Binding-site contacts:
Ligand atom C12 contacts residue GLY93 of chain 1.A at 3.3 Å.
Ligand atom O4 contacts residue ARG420 of chain 1.A at 3.5 Å (salt-bridge).
Ligand atom C3 contacts residue ZN1 of chain 1.E at 3.2 Å.
Ligand atom N1 contacts residue GLY298 of chain 1.A at 2.9 Å (h-bond).
Ligand atom O3 contacts residue ZN1 of chain 1.E at 2.8 Å.
Ligand atom N2 contacts residue GLU363 of chain 1.A at 2.9 Å (salt-bridge).
Ligand atom C3 contacts residue GLY298 of chain 1.A at 3.6 Å.
Ligand atom N2 contacts residue GLY93 of chain 1.A at 2.7 Å (h-bond).
Ligand atom C2 contacts residue ZN1 of chain 1.E at 2.9 Å.
Ligand atom C12 contacts residue TYR435 of chain 1.A at 3.4 Å (hydrophobic).
Ligand atom C1 contacts residue TYR435 of chain 1.A at 3.5 Å (hydrophobic).
Ligand atom C8 contacts residue ASN94 of chain 1.A at 3.1 Å.
Ligand atom C11 contacts residue ARG420 of chain 1.A at 3.3 Å.
Ligand atom N2 contacts residue GLU300 of chain 1.A at 2.6 Å (salt-bridge).
Ligand atom O2 contacts residue HIS333 of chain 1.A at 2.9 Å (h-bond).
Ligand atom O2 contacts residue HIS329 of chain 1.A at 3.2 Å (h-bond).
Ligand atom O2 contacts residue GLU363 of chain 1.A at 3.5 Å (salt-bridge).
Ligand atom C6 contacts residue GLY298 of chain 1.A at 3.3 Å.
Ligand atom C1 contacts residue GLU300 of chain 1.A at 3.5 Å.
Ligand atom C2 contacts residue GLU330 of chain 1.A at 3.3 Å.
Ligand atom C2 contacts residue GLY298 of chain 1.A at 3.2 Å.
Ligand atom C1 contacts residue GLY93 of chain 1.A at 3.6 Å.
Ligand atom O3 contacts residue TYR435 of chain 1.A at 2.8 Å (h-bond).
Ligand atom N1 contacts residue GLU330 of chain 1.A at 3.1 Å (salt-bridge).
Ligand atom C3 contacts residue GLU330 of chain 1.A at 3.2 Å.
Ligand atom O3 contacts residue HIS329 of chain 1.A at 3.3 Å (h-bond).
Ligand atom O2 contacts residue GLU300 of chain 1.A at 3.0 Å (salt-bridge).
Ligand atom C9 contacts residue ASN94 of chain 1.A at 3.2 Å.
Ligand atom C1 contacts residue GLU363 of chain 1.A at 3.4 Å.
Ligand atom C3 contacts residue TYR435 of chain 1.A at 3.5 Å (hydrophobic).
Ligand atom C5 contacts residue ARG420 of chain 1.A at 3.4 Å.
Ligand atom C7 contacts residue GLY93 of chain 1.A at 3.2 Å.
Ligand atom C10 contacts residue ASN94 of chain 1.A at 3.3 Å.
Ligand atom O2 contacts residue GLU330 of chain 1.A at 2.7 Å (salt-bridge).
Ligand atom O2 contacts residue ZN1 of chain 1.E at 1.8 Å.
Ligand atom C12 contacts residue ARG420 of chain 1.A at 3.3 Å.
Ligand atom C2 contacts residue GLU300 of chain 1.A at 3.3 Å.
Ligand atom C6 contacts residue GLY93 of chain 1.A at 3.5 Å.
Ligand atom O1 contacts residue ARG420 of chain 1.A at 2.5 Å (salt-bridge).
Ligand atom C11 contacts residue ASN94 of chain 1.A at 3.5 Å.

The protein below binds the small molecule below.
Small molecule (SMILES): CC(C)C[C@H](NC(=O)[C@@H](O)[C@H](N)Cc1ccccc1)C(=O)O

Sequence of chain 1.A:
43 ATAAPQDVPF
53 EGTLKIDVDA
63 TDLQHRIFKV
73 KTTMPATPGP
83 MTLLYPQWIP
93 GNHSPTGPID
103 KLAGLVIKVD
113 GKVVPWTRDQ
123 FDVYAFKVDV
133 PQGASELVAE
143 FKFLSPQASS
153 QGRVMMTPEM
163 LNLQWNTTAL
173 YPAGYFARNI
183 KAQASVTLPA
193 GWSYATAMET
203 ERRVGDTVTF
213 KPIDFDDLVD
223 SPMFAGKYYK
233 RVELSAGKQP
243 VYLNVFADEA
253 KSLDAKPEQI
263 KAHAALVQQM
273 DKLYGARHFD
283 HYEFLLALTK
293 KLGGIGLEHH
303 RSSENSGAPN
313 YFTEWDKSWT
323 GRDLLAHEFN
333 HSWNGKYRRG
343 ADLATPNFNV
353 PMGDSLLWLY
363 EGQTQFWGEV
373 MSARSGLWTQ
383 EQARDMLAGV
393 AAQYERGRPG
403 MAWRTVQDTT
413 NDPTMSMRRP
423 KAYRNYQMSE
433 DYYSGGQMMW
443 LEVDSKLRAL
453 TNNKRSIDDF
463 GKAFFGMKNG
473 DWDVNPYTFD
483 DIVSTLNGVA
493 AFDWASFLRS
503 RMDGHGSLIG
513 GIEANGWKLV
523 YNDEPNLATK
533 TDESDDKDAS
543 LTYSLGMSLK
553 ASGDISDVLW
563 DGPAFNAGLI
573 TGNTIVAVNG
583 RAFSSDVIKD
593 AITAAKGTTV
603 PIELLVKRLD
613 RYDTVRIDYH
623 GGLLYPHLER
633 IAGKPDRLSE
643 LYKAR